This small molecule binds to this protein.
Small molecule (SMILES): O=c1ccn([C@@H]2O[C@H](CO[P](=O)(O)O[C@H]3[C@@H](O)[C@H](n4ccc(=O)[nH]c4=O)O[C@@H]3CO[P](=O)(O)O[C@H]3[C@@H](O)[C@H](n4ccc(=O)[nH]c4=O)O[C@@H]3CO[P](=O)(O)O[C@H]3[C@@H](O)[C@H](n4ccc(=O)[nH]c4=O)O[C@@H]3CO[P](=O)(O)O[C@H]3[C@@H](O)[C@H](n4ccc(=O)[nH]c4=O)O[C@@H]3CO[P](=O)(O)O[C@H]3[C@@H](O)[C@H](n4ccc(=O)[nH]c4=O)O[C@@H]3COP(=O)=O)[C@@H](O)[C@H]2O)c(=O)[nH]1

Binding-site contacts:
Ligand atom OP2 contacts residue HIS292 of chain 1.A at 3.1 Å.
Ligand atom O2 contacts residue LEU313 of chain 1.A at 3.6 Å.
Ligand atom C1' contacts residue THR312 of chain 1.A at 3.4 Å.
Ligand atom N3 contacts residue LEU313 of chain 1.A at 3.6 Å.
Ligand atom C5' contacts residue GLY315 of chain 1.A at 3.8 Å.
Ligand atom O2' contacts residue VAL145 of chain 1.A at 3.6 Å.
Ligand atom C2' contacts residue THR312 of chain 1.A at 3.5 Å.
Ligand atom O3' contacts residue GLU291 of chain 1.A at 3.8 Å.
Ligand atom C2' contacts residue GLN220 of chain 1.A at 3.5 Å.
Ligand atom C5' contacts residue ARG280 of chain 1.A at 3.8 Å.
Ligand atom O2 contacts residue VAL145 of chain 1.A at 2.9 Å (h-bond).
Ligand atom C1' contacts residue VAL316 of chain 1.A at 3.8 Å (hydrophobic).
Ligand atom O4 contacts residue LEU227 of chain 1.A at 3.6 Å.
Ligand atom OP1 contacts residue GLU291 of chain 1.A at 3.4 Å.
Ligand atom O4' contacts residue GLY315 of chain 1.A at 3.7 Å.
Ligand atom O2 contacts residue ASN317 of chain 1.A at 3.8 Å.
Ligand atom OP1 contacts residue LEU227 of chain 1.A at 3.3 Å.
Ligand atom C5 contacts residue ASN317 of chain 1.A at 3.3 Å.
Ligand atom C6 contacts residue VAL316 of chain 1.A at 3.8 Å (hydrophobic).
Ligand atom C4 contacts residue ASN317 of chain 1.A at 3.6 Å.
Ligand atom OP1 contacts residue SER224 of chain 1.A at 3.4 Å (h-bond).
Ligand atom C5 contacts residue LYS153 of chain 1.A at 3.8 Å.
Ligand atom O2' contacts residue ASN317 of chain 1.A at 3.3 Å (h-bond).
Ligand atom O3' contacts residue VAL145 of chain 1.A at 3.6 Å.
Ligand atom C6 contacts residue ASN317 of chain 1.A at 3.4 Å.
Ligand atom N1 contacts residue ASN317 of chain 1.A at 3.8 Å.
Ligand atom O2' contacts residue VAL144 of chain 1.A at 3.4 Å (h-bond).
Ligand atom C2 contacts residue ASN317 of chain 1.A at 3.8 Å.
Ligand atom O2 contacts residue THR312 of chain 1.A at 2.9 Å (h-bond).
Ligand atom C1' contacts residue VAL144 of chain 1.A at 3.7 Å (hydrophobic).
Ligand atom O4' contacts residue VAL316 of chain 1.A at 3.4 Å.
Ligand atom OP2 contacts residue LYS142 of chain 1.A at 3.4 Å (salt-bridge).
Ligand atom OP1 contacts residue HIS292 of chain 1.A at 3.5 Å (h-bond).
Ligand atom C2 contacts residue LEU313 of chain 1.A at 3.6 Å (hydrophobic).
Ligand atom OP1 contacts residue GLY225 of chain 1.A at 3.8 Å.
Ligand atom O2' contacts residue THR312 of chain 1.A at 2.7 Å (h-bond).
Ligand atom O3' contacts residue GLY225 of chain 1.A at 3.5 Å.
Ligand atom OP1 contacts residue LYS142 of chain 1.A at 3.3 Å (salt-bridge).
Ligand atom O2' contacts residue ARG280 of chain 1.A at 3.6 Å.
Ligand atom C4' contacts residue GLY315 of chain 1.A at 3.6 Å.

Sequence of chain 1.A:
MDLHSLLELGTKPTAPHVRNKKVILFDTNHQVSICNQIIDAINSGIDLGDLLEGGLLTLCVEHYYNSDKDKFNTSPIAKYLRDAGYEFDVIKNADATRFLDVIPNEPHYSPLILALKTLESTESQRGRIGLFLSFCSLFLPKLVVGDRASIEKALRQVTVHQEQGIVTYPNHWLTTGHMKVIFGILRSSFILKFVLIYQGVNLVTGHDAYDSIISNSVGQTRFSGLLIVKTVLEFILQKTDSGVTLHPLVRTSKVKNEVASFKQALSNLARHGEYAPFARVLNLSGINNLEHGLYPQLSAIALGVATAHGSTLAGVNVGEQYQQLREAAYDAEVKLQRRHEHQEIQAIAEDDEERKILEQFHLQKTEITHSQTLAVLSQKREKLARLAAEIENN